Sequence of chain 1.A:
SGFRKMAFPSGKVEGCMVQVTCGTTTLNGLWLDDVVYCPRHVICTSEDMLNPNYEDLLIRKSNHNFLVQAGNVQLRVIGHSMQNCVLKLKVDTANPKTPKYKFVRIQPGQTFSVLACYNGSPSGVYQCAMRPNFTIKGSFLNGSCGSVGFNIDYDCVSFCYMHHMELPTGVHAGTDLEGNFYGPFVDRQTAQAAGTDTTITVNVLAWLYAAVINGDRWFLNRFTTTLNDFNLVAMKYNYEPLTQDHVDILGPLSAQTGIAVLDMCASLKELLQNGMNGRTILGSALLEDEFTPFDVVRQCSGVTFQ

The protein below binds the small molecule below.
Small molecule (SMILES): COc1ccc(Cl)cc1CC(=O)Nc1cncc2ccccc12

Binding-site contacts:
Ligand atom C17 contacts residue LEU141 of chain 2.A at 3.6 Å (hydrophobic).
Ligand atom C4 contacts residue MET165 of chain 2.A at 3.6 Å (hydrophobic).
Ligand atom N12 contacts residue PHE140 of chain 2.A at 3.6 Å.
Ligand atom N6 contacts residue CYS145 of chain 2.A at 3.5 Å (h-bond).
Ligand atom C10 contacts residue LEU141 of chain 2.A at 3.6 Å (hydrophobic).
Ligand atom C17 contacts residue GLU166 of chain 2.A at 3.7 Å.
Ligand atom C13 contacts residue CYS145 of chain 2.A at 4.0 Å (hydrophobic).
Ligand atom C5 contacts residue MET165 of chain 2.A at 3.6 Å (hydrophobic).
Ligand atom C5 contacts residue MET49 of chain 2.A at 3.5 Å (hydrophobic).
Ligand atom C7 contacts residue GLN189 of chain 2.A at 4.0 Å.
Ligand atom C19 contacts residue GLN189 of chain 2.A at 4.0 Å.
Ligand atom C10 contacts residue ASN142 of chain 2.A at 3.8 Å.
Ligand atom C4 contacts residue HIS164 of chain 2.A at 3.4 Å.
Ligand atom C17 contacts residue ASN142 of chain 2.A at 3.6 Å.
Ligand atom C4 contacts residue HIS41 of chain 2.A at 3.8 Å.
Ligand atom O18 contacts residue MET165 of chain 2.A at 3.4 Å.
Ligand atom C13 contacts residue HIS163 of chain 2.A at 3.3 Å.
Ligand atom N12 contacts residue SER144 of chain 2.A at 3.7 Å.
Ligand atom CL23 contacts residue ASP187 of chain 2.A at 3.3 Å.
Ligand atom C7 contacts residue ARG188 of chain 2.A at 3.8 Å.
Ligand atom C9 contacts residue ASN142 of chain 2.A at 4.0 Å.
Ligand atom O18 contacts residue GLU166 of chain 2.A at 3.1 Å (salt-bridge).
Ligand atom C11 contacts residue PHE140 of chain 2.A at 3.5 Å (hydrophobic).
Ligand atom N12 contacts residue GLU166 of chain 2.A at 3.8 Å.
Ligand atom CL23 contacts residue HIS41 of chain 2.A at 3.7 Å.
Ligand atom C10 contacts residue GLU166 of chain 2.A at 3.8 Å.
Ligand atom C7 contacts residue MET49 of chain 2.A at 3.4 Å (hydrophobic).
Ligand atom N12 contacts residue HIS163 of chain 2.A at 2.9 Å (h-bond).
Ligand atom C11 contacts residue LEU141 of chain 2.A at 3.6 Å (hydrophobic).
Ligand atom CL23 contacts residue MET165 of chain 2.A at 3.9 Å.
Ligand atom C7 contacts residue MET165 of chain 2.A at 3.8 Å (hydrophobic).
Ligand atom C17 contacts residue SER1 of chain 1.A at 4.0 Å.
Ligand atom C16 contacts residue ASN142 of chain 2.A at 3.6 Å.
Ligand atom C14 contacts residue ASN142 of chain 2.A at 3.8 Å.
Ligand atom C15 contacts residue ASN142 of chain 2.A at 3.7 Å.
Ligand atom C13 contacts residue GLU166 of chain 2.A at 3.8 Å.
Ligand atom C11 contacts residue GLU166 of chain 2.A at 3.4 Å.
Ligand atom N12 contacts residue LEU141 of chain 2.A at 3.9 Å.
Ligand atom C19 contacts residue MET49 of chain 2.A at 3.8 Å (hydrophobic).
Ligand atom C17 contacts residue PHE140 of chain 2.A at 3.7 Å (hydrophobic).

Sequence of chain 2.A:
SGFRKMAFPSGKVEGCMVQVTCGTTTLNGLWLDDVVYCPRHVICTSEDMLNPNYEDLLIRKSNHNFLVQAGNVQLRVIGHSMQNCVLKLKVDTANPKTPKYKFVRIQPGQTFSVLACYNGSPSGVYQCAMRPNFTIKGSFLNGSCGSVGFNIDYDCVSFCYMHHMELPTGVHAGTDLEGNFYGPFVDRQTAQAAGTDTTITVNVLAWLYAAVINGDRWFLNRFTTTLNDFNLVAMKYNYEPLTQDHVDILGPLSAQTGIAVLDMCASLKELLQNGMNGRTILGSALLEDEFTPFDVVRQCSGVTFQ